Sequence of chain 1.A:
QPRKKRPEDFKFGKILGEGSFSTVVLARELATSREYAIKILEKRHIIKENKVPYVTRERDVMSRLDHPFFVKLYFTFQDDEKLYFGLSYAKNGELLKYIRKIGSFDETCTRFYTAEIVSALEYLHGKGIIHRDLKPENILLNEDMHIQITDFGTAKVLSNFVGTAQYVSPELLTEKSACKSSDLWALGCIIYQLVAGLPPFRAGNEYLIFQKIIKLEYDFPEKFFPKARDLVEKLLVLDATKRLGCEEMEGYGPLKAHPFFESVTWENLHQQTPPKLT

Binding-site contacts:
Ligand atom O1 contacts residue GLU118 of chain 1.A at 2.9 Å (salt-bridge).
Ligand atom O2 contacts residue ALA114 of chain 1.A at 2.9 Å (h-bond).
Ligand atom C6 contacts residue GLY41 of chain 1.A at 3.5 Å.
Ligand atom N1 contacts residue SER112 of chain 1.A at 2.6 Å (h-bond).
Ligand atom C14 contacts residue LEU164 of chain 1.A at 4.1 Å (hydrophobic).
Ligand atom O2 contacts residue LEU40 of chain 1.A at 4.1 Å.
Ligand atom C10 contacts residue LEU40 of chain 1.A at 3.9 Å (hydrophobic).
Ligand atom C10 contacts residue LEU164 of chain 1.A at 3.9 Å (hydrophobic).
Ligand atom C16 contacts residue VAL48 of chain 1.A at 4.0 Å (hydrophobic).
Ligand atom N1 contacts residue ALA61 of chain 1.A at 3.5 Å.
Ligand atom C15 contacts residue LEU164 of chain 1.A at 3.7 Å (hydrophobic).
Ligand atom O2 contacts residue ALA61 of chain 1.A at 3.7 Å.
Ligand atom C12 contacts residue ALA114 of chain 1.A at 3.7 Å (hydrophobic).
Ligand atom C13 contacts residue SER112 of chain 1.A at 3.4 Å.
Ligand atom C4 contacts residue GLU42 of chain 1.A at 3.5 Å.
Ligand atom C7 contacts residue GLY41 of chain 1.A at 3.9 Å.
Ligand atom O2 contacts residue TYR113 of chain 1.A at 3.6 Å.
Ligand atom C13 contacts residue ALA61 of chain 1.A at 4.1 Å (hydrophobic).
Ligand atom C6 contacts residue VAL48 of chain 1.A at 3.7 Å (hydrophobic).
Ligand atom C5 contacts residue GLY41 of chain 1.A at 3.4 Å.
Ligand atom N1 contacts residue LEU164 of chain 1.A at 4.1 Å.
Ligand atom C12 contacts residue LEU164 of chain 1.A at 3.7 Å (hydrophobic).
Ligand atom O1 contacts residue LEU40 of chain 1.A at 4.1 Å.
Ligand atom C13 contacts residue LEU111 of chain 1.A at 4.0 Å (hydrophobic).
Ligand atom C13 contacts residue VAL95 of chain 1.A at 3.8 Å (hydrophobic).
Ligand atom C13 contacts residue THR174 of chain 1.A at 3.9 Å.
Ligand atom C12 contacts residue ALA61 of chain 1.A at 3.6 Å (hydrophobic).
Ligand atom C1 contacts residue GLU161 of chain 1.A at 3.9 Å.
Ligand atom C14 contacts residue THR174 of chain 1.A at 3.4 Å.
Ligand atom C1 contacts residue GLU118 of chain 1.A at 3.2 Å.
Ligand atom C4 contacts residue GLY41 of chain 1.A at 4.0 Å.
Ligand atom C12 contacts residue SER112 of chain 1.A at 3.5 Å.
Ligand atom N1 contacts residue ALA114 of chain 1.A at 4.0 Å.
Ligand atom C5 contacts residue GLY43 of chain 1.A at 3.6 Å.
Ligand atom C5 contacts residue GLU42 of chain 1.A at 3.3 Å.
Ligand atom C11 contacts residue LEU164 of chain 1.A at 3.5 Å (hydrophobic).
Ligand atom O2 contacts residue SER112 of chain 1.A at 3.6 Å.
Ligand atom C6 contacts residue GLU42 of chain 1.A at 4.1 Å.
Ligand atom C9 contacts residue LEU40 of chain 1.A at 3.8 Å (hydrophobic).
Ligand atom C4 contacts residue GLY43 of chain 1.A at 4.1 Å.

The small molecule below binds the protein below.
Small molecule (SMILES): O=c1[nH]ccc2cc(-c3ccccc3CO)ccc12